This small molecule binds to this protein.
Small molecule (SMILES): CN[C@@H]1CCc2c(ccc(O)c2O)[C@H]1O

Sequence of chain 1.D:
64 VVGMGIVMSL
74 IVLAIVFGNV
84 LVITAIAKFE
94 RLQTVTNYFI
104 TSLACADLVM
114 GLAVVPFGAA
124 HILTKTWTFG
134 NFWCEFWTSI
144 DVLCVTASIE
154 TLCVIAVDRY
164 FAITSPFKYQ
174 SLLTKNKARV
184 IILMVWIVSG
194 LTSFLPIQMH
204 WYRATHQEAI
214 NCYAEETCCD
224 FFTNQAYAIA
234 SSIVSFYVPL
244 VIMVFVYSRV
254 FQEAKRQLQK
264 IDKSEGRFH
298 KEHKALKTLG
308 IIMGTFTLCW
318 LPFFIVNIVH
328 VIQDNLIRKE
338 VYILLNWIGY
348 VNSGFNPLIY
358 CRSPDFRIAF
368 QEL

Binding-site contacts:
Ligand atom CAB contacts residue PHE321 of chain 1.D at 4.0 Å (hydrophobic).
Ligand atom OAL contacts residue SER238 of chain 1.D at 3.1 Å (h-bond).
Ligand atom CAC contacts residue SER234 of chain 1.D at 4.3 Å.
Ligand atom CAC contacts residue VAL145 of chain 1.D at 4.1 Å (hydrophobic).
Ligand atom OAL contacts residue SER235 of chain 1.D at 4.4 Å.
Ligand atom CAJ contacts residue PHE320 of chain 1.D at 3.7 Å (hydrophobic).
Ligand atom CAO contacts residue PHE224 of chain 1.D at 4.3 Å (hydrophobic).
Ligand atom CAG contacts residue ASN324 of chain 1.D at 4.5 Å.
Ligand atom CAB contacts residue VAL148 of chain 1.D at 3.7 Å (hydrophobic).
Ligand atom CAG contacts residue TYR339 of chain 1.D at 4.4 Å (hydrophobic).
Ligand atom OAM contacts residue VAL148 of chain 1.D at 3.9 Å.
Ligand atom CAE contacts residue PHE320 of chain 1.D at 3.9 Å (hydrophobic).
Ligand atom OAL contacts residue VAL145 of chain 1.D at 4.2 Å.
Ligand atom CAI contacts residue ASN343 of chain 1.D at 4.2 Å.
Ligand atom CAD contacts residue SER234 of chain 1.D at 4.3 Å.
Ligand atom OAL contacts residue PHE321 of chain 1.D at 4.1 Å.
Ligand atom OAK contacts residue SER234 of chain 1.D at 3.4 Å.
Ligand atom CAH contacts residue TYR339 of chain 1.D at 4.3 Å (hydrophobic).
Ligand atom CAB contacts residue VAL145 of chain 1.D at 4.3 Å (hydrophobic).
Ligand atom CAO contacts residue ASN343 of chain 1.D at 3.7 Å.
Ligand atom CAG contacts residue PHE224 of chain 1.D at 3.7 Å (hydrophobic).
Ligand atom CAD contacts residue ASN324 of chain 1.D at 4.2 Å.
Ligand atom CAJ contacts residue ASN343 of chain 1.D at 4.0 Å.
Ligand atom CAH contacts residue PHE224 of chain 1.D at 3.6 Å (hydrophobic).
Ligand atom OAM contacts residue ASN343 of chain 1.D at 3.8 Å.
Ligand atom OAL contacts residue THR149 of chain 1.D at 4.4 Å.
Ligand atom CAF contacts residue PHE320 of chain 1.D at 3.8 Å (hydrophobic).
Ligand atom CAC contacts residue SER238 of chain 1.D at 4.1 Å.
Ligand atom OAL contacts residue SER234 of chain 1.D at 3.4 Å.
Ligand atom CAA contacts residue VAL148 of chain 1.D at 3.7 Å (hydrophobic).
Ligand atom NAN contacts residue TYR347 of chain 1.D at 4.2 Å.
Ligand atom CAC contacts residue PHE321 of chain 1.D at 4.2 Å (hydrophobic).
Ligand atom NAN contacts residue ASN343 of chain 1.D at 3.2 Å (h-bond).
Ligand atom CAB contacts residue SER238 of chain 1.D at 4.4 Å.
Ligand atom OAM contacts residue ASP144 of chain 1.D at 4.3 Å.
Ligand atom OAM contacts residue TYR347 of chain 1.D at 4.1 Å.
Ligand atom CAH contacts residue PHE320 of chain 1.D at 4.3 Å (hydrophobic).
Ligand atom CAA contacts residue PHE320 of chain 1.D at 4.1 Å (hydrophobic).
Ligand atom CAG contacts residue PHE320 of chain 1.D at 4.1 Å (hydrophobic).
Ligand atom OAK contacts residue ASN324 of chain 1.D at 3.7 Å.